Binding-site contacts:
Ligand atom C5 contacts residue NAG1 of chain 3.N at 3.6 Å.
Ligand atom C8 contacts residue THR206 of chain 3.D at 3.0 Å.
Ligand atom O7 contacts residue GLY205 of chain 3.D at 1.4 Å.
Ligand atom O6 contacts residue ASN204 of chain 3.D at 4.3 Å.
Ligand atom C7 contacts residue ASN204 of chain 3.D at 3.2 Å.
Ligand atom O5 contacts residue ASN204 of chain 3.D at 2.4 Å (h-bond).
Ligand atom C1 contacts residue ASN204 of chain 3.D at 1.4 Å.
Ligand atom C3 contacts residue ASN204 of chain 3.D at 3.8 Å.
Ligand atom O7 contacts residue ASN204 of chain 3.D at 2.7 Å.
Ligand atom O4 contacts residue NAG1 of chain 3.N at 4.1 Å.
Ligand atom C4 contacts residue ASN204 of chain 3.D at 4.3 Å.
Ligand atom C7 contacts residue THR206 of chain 3.D at 3.3 Å.
Ligand atom C4 contacts residue NAG1 of chain 3.N at 4.5 Å.
Ligand atom O6 contacts residue NAG1 of chain 3.N at 3.4 Å.
Ligand atom C8 contacts residue GLY205 of chain 3.D at 3.4 Å.
Ligand atom C6 contacts residue NAG1 of chain 3.N at 3.6 Å.
Ligand atom N2 contacts residue GLY205 of chain 3.D at 3.6 Å.
Ligand atom C8 contacts residue ASN204 of chain 3.D at 3.9 Å.
Ligand atom O6 contacts residue ILE247 of chain 3.D at 4.5 Å.
Ligand atom N2 contacts residue ASN204 of chain 3.D at 2.9 Å (h-bond).
Ligand atom C7 contacts residue GLY205 of chain 3.D at 2.6 Å.
Ligand atom C1 contacts residue GLY205 of chain 3.D at 4.5 Å.
Ligand atom O7 contacts residue THR206 of chain 3.D at 2.8 Å (h-bond).
Ligand atom C2 contacts residue ASN204 of chain 3.D at 2.5 Å.
Ligand atom C5 contacts residue ASN204 of chain 3.D at 3.7 Å.

The small molecule below binds the protein below.
Small molecule (SMILES): CC(=O)N[C@H]1[C@H](O[C@H]2[C@H](O)[C@@H](NC(C)=O)CO[C@@H]2CO)O[C@H](CO)[C@@H](O[C@@H]2O[C@H](CO)[C@@H](O)[C@H](O)[C@@H]2O)[C@@H]1O

Sequence of chain 3.D:
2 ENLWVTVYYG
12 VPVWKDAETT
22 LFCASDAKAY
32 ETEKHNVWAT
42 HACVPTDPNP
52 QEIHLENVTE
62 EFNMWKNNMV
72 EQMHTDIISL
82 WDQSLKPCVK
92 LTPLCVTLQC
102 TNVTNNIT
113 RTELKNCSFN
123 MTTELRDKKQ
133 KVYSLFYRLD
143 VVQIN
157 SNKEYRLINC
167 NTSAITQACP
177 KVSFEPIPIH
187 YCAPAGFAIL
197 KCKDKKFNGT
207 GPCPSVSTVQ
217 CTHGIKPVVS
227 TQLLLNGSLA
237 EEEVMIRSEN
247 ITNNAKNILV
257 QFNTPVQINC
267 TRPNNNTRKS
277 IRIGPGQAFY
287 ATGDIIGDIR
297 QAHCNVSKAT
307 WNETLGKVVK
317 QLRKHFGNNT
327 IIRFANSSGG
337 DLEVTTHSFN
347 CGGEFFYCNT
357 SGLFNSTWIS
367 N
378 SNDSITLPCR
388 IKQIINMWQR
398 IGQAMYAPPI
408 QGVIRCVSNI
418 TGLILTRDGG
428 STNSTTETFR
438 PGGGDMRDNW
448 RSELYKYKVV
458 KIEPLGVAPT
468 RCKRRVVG